Binding-site contacts:
Ligand atom F13 contacts residue HIS94 of chain 1.A at 3.4 Å.
Ligand atom C39 contacts residue ASN64 of chain 1.A at 3.7 Å.
Ligand atom C7 contacts residue ZN1 of chain 1.E at 3.4 Å.
Ligand atom C36 contacts residue ASN64 of chain 1.A at 3.6 Å.
Ligand atom O38 contacts residue HIS92 of chain 1.A at 3.3 Å.
Ligand atom O41 contacts residue ARG62 of chain 1.A at 3.5 Å (salt-bridge).
Ligand atom C20 contacts residue GLN90 of chain 1.A at 3.7 Å.
Ligand atom C37 contacts residue ASN64 of chain 1.A at 3.4 Å.
Ligand atom C8 contacts residue HIS92 of chain 1.A at 3.2 Å.
Ligand atom O39 contacts residue LEU197 of chain 1.A at 3.6 Å.
Ligand atom S30 contacts residue ASN64 of chain 1.A at 3.4 Å (h-bond).
Ligand atom N40 contacts residue THR198 of chain 1.A at 2.8 Å (h-bond).
Ligand atom F15 contacts residue GLN90 of chain 1.A at 3.5 Å.
Ligand atom C12 contacts residue THR198 of chain 1.A at 3.7 Å.
Ligand atom O38 contacts residue ZN1 of chain 1.E at 3.6 Å.
Ligand atom F13 contacts residue ZN1 of chain 1.E at 3.6 Å.
Ligand atom S37 contacts residue THR198 of chain 1.A at 3.6 Å.
Ligand atom O40 contacts residue GLN69 of chain 1.A at 3.5 Å (h-bond).
Ligand atom C24 contacts residue VAL128 of chain 1.A at 3.4 Å (hydrophobic).
Ligand atom C23 contacts residue VAL128 of chain 1.A at 3.6 Å (hydrophobic).
Ligand atom C12 contacts residue THR199 of chain 1.A at 3.6 Å.
Ligand atom C7 contacts residue HIS92 of chain 1.A at 3.2 Å.
Ligand atom F13 contacts residue THR199 of chain 1.A at 3.6 Å.
Ligand atom S37 contacts residue HIS92 of chain 1.A at 3.5 Å (h-bond).
Ligand atom N40 contacts residue HIS117 of chain 1.A at 3.4 Å (h-bond).
Ligand atom O39 contacts residue THR198 of chain 1.A at 3.0 Å (h-bond).
Ligand atom F13 contacts residue THR198 of chain 1.A at 2.5 Å.
Ligand atom N40 contacts residue HIS94 of chain 1.A at 3.6 Å.
Ligand atom C25 contacts residue LEU197 of chain 1.A at 3.5 Å (hydrophobic).
Ligand atom N40 contacts residue HIS92 of chain 1.A at 3.3 Å (h-bond).
Ligand atom C20 contacts residue VAL119 of chain 1.A at 3.6 Å (hydrophobic).
Ligand atom C19 contacts residue GLN90 of chain 1.A at 3.1 Å.
Ligand atom C37 contacts residue GLN69 of chain 1.A at 3.6 Å.
Ligand atom N40 contacts residue ZN1 of chain 1.E at 2.0 Å.
Ligand atom C12 contacts residue ZN1 of chain 1.E at 3.6 Å.
Ligand atom N16 contacts residue HIS92 of chain 1.A at 3.2 Å.
Ligand atom O40 contacts residue ARG62 of chain 1.A at 3.3 Å (salt-bridge).
Ligand atom C27 contacts residue THR199 of chain 1.A at 3.5 Å.
Ligand atom S37 contacts residue ZN1 of chain 1.E at 3.2 Å.
Ligand atom C38 contacts residue ASN64 of chain 1.A at 3.4 Å.

Sequence of chain 1.A:
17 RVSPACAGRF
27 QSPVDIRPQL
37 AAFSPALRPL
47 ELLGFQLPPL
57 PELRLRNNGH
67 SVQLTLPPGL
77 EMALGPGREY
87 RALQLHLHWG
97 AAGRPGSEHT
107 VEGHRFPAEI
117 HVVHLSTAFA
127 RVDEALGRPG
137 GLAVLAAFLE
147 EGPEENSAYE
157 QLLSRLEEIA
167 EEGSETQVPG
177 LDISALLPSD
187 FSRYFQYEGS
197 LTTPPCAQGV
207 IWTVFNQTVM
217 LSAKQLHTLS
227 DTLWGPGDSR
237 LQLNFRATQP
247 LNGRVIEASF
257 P

This small molecule binds to this protein.
Small molecule (SMILES): NS(=O)(=O)c1c(F)c(F)c(SCCc2ccc(C(=O)O)cc2)c(F)c1NC1CCCCCCCCCCC1